Sequence of chain 1.C:
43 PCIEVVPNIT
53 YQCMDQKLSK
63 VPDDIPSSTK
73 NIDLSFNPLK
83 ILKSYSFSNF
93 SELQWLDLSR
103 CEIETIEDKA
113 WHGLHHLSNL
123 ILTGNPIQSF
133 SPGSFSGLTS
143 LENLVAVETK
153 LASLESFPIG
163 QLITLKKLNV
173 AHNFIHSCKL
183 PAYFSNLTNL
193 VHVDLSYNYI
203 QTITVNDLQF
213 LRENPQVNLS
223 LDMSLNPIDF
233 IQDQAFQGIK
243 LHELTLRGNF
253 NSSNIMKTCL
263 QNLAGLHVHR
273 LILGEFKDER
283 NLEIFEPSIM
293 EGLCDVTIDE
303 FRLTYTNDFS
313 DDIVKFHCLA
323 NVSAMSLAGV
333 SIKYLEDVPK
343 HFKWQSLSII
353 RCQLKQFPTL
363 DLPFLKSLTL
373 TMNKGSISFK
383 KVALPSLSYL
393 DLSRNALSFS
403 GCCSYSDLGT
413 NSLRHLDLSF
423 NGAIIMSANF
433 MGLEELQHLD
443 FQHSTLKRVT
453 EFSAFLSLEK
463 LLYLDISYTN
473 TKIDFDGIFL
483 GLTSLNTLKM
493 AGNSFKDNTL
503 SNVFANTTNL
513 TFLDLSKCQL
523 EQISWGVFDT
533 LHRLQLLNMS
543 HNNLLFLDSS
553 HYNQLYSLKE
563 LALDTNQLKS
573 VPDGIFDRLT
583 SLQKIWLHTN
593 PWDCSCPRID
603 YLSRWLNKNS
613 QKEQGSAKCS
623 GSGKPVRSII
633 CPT

Binding-site contacts:
Ligand atom N2 contacts residue HIS244 of chain 1.C at 3.5 Å.
Ligand atom O4 contacts residue HIS244 of chain 1.C at 4.0 Å.
Ligand atom O3 contacts residue HIS244 of chain 1.C at 4.1 Å.
Ligand atom O7 contacts residue ASN220 of chain 1.C at 4.3 Å.
Ligand atom C1 contacts residue HIS244 of chain 1.C at 3.8 Å.
Ligand atom C6 contacts residue VAL193 of chain 1.C at 4.4 Å (hydrophobic).
Ligand atom C3 contacts residue HIS244 of chain 1.C at 3.3 Å.
Ligand atom C4 contacts residue ASN220 of chain 1.C at 4.2 Å.
Ligand atom O6 contacts residue VAL193 of chain 1.C at 3.7 Å.
Ligand atom O5 contacts residue ASN220 of chain 1.C at 2.3 Å (h-bond).
Ligand atom C4 contacts residue HIS244 of chain 1.C at 4.1 Å.
Ligand atom C2 contacts residue HIS244 of chain 1.C at 3.9 Å.
Ligand atom C7 contacts residue ASN220 of chain 1.C at 3.4 Å.
Ligand atom C1 contacts residue ASN220 of chain 1.C at 1.4 Å.
Ligand atom C2 contacts residue ASN220 of chain 1.C at 2.5 Å.
Ligand atom C5 contacts residue ASN220 of chain 1.C at 3.6 Å.
Ligand atom C8 contacts residue ASN220 of chain 1.C at 3.3 Å.
Ligand atom C5 contacts residue HIS244 of chain 1.C at 3.8 Å.
Ligand atom C3 contacts residue ASN220 of chain 1.C at 3.8 Å.
Ligand atom N2 contacts residue ASN220 of chain 1.C at 3.0 Å (h-bond).

The small molecule below binds the protein below.
Small molecule (SMILES): CC(=O)N[C@@H]1[C@@H](O)[C@H](O)[C@@H](CO)O[C@H]1O